Sequence of chain 1.E:
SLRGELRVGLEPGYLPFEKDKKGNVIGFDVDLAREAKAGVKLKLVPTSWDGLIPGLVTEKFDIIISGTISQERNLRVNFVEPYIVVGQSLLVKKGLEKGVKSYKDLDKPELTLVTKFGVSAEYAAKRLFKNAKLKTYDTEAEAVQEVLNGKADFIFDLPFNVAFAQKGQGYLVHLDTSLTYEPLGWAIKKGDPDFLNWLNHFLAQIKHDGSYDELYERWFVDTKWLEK

Binding-site contacts:
Ligand atom CE contacts residue PHE162 of chain 1.E at 4.0 Å (hydrophobic).
Ligand atom OXT contacts residue SER125 of chain 1.E at 2.7 Å (h-bond).
Ligand atom CD contacts residue VAL124 of chain 1.E at 3.9 Å (hydrophobic).
Ligand atom C contacts residue TRP53 of chain 1.E at 3.8 Å (hydrophobic).
Ligand atom CE contacts residue GLU145 of chain 1.E at 3.3 Å.
Ligand atom CA contacts residue GLY71 of chain 1.E at 3.9 Å.
Ligand atom OXT contacts residue TRP53 of chain 1.E at 3.7 Å.
Ligand atom CD contacts residue TRP53 of chain 1.E at 3.4 Å (hydrophobic).
Ligand atom OXT contacts residue VAL124 of chain 1.E at 3.4 Å.
Ligand atom CE contacts residue TRP53 of chain 1.E at 4.0 Å (hydrophobic).
Ligand atom N contacts residue LEU191 of chain 1.E at 4.0 Å.
Ligand atom CE contacts residue VAL124 of chain 1.E at 3.9 Å (hydrophobic).
Ligand atom CA contacts residue THR73 of chain 1.E at 4.0 Å.
Ligand atom C contacts residue SER125 of chain 1.E at 3.4 Å.
Ligand atom N contacts residue GLY71 of chain 1.E at 3.2 Å (h-bond).
Ligand atom CA contacts residue SER125 of chain 1.E at 3.8 Å.
Ligand atom O contacts residue GLY71 of chain 1.E at 4.0 Å.
Ligand atom NZ contacts residue GLU145 of chain 1.E at 3.3 Å (salt-bridge).
Ligand atom NZ contacts residue GLU12 of chain 1.E at 2.5 Å (salt-bridge).
Ligand atom N contacts residue THR73 of chain 1.E at 3.1 Å (h-bond).
Ligand atom O contacts residue THR73 of chain 1.E at 3.1 Å (h-bond).
Ligand atom CG contacts residue VAL124 of chain 1.E at 3.6 Å (hydrophobic).
Ligand atom C contacts residue THR73 of chain 1.E at 3.9 Å.
Ligand atom OXT contacts residue ARG78 of chain 1.E at 3.4 Å (salt-bridge).
Ligand atom O contacts residue ARG78 of chain 1.E at 3.0 Å (salt-bridge).
Ligand atom N contacts residue SER125 of chain 1.E at 3.8 Å.
Ligand atom NZ contacts residue TRP53 of chain 1.E at 3.7 Å.
Ligand atom O contacts residue TRP53 of chain 1.E at 3.6 Å.
Ligand atom O contacts residue SER125 of chain 1.E at 3.6 Å.
Ligand atom CB contacts residue ASP163 of chain 1.E at 3.9 Å.
Ligand atom CE contacts residue LYS121 of chain 1.E at 3.8 Å.
Ligand atom CB contacts residue GLY71 of chain 1.E at 3.5 Å.
Ligand atom C contacts residue ARG78 of chain 1.E at 4.0 Å.
Ligand atom CA contacts residue ASP163 of chain 1.E at 3.5 Å.
Ligand atom CG contacts residue PHE162 of chain 1.E at 3.6 Å (hydrophobic).
Ligand atom CB contacts residue TYR15 of chain 1.E at 3.6 Å (hydrophobic).
Ligand atom CE contacts residue GLU12 of chain 1.E at 3.6 Å.
Ligand atom O contacts residue MSE72 of chain 1.E at 3.7 Å.
Ligand atom N contacts residue ASP163 of chain 1.E at 2.7 Å (salt-bridge).
Ligand atom NZ contacts residue LYS121 of chain 1.E at 3.9 Å.

A small-molecule ligand and the protein it binds are described below.
Small molecule (SMILES): N[C@@H](CCCC[NH3+])C(=O)O